This protein binds this small molecule.
Small molecule (SMILES): OC[C@@H](O)C(O)[C@@H](O)CO

Binding-site contacts:
Ligand atom O1 contacts residue GLN124 of chain 3.D at 3.9 Å.
Ligand atom O5 contacts residue LYS225 of chain 3.D at 2.8 Å (salt-bridge).
Ligand atom O5 contacts residue ASN218 of chain 3.D at 3.9 Å.
Ligand atom C4 contacts residue ASN218 of chain 3.D at 3.6 Å.
Ligand atom C3 contacts residue ASN218 of chain 3.D at 4.3 Å.
Ligand atom C2 contacts residue ASN218 of chain 3.D at 4.5 Å.
Ligand atom C5 contacts residue ASN218 of chain 3.D at 4.1 Å.
Ligand atom C5 contacts residue LYS225 of chain 3.D at 3.4 Å.

Sequence of chain 3.D:
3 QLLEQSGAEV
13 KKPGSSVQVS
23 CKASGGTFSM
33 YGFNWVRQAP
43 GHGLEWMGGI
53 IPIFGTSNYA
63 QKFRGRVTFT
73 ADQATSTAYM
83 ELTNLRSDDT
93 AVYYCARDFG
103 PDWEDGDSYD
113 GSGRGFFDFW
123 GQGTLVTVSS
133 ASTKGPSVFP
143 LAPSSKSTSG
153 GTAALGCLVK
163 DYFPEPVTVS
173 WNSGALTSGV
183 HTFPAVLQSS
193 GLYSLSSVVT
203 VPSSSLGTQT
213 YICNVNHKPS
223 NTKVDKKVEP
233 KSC